Sequence of chain 1.C:
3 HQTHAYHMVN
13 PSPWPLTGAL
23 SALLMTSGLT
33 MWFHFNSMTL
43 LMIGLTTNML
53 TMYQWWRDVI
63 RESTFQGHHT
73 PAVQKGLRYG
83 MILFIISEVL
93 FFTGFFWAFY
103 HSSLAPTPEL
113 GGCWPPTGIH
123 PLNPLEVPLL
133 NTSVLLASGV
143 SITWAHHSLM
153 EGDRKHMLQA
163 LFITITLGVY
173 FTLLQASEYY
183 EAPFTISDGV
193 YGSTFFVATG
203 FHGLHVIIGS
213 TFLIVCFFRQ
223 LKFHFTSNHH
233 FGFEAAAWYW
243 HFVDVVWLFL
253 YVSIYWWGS

A small-molecule ligand and the protein it binds are described below.
Small molecule (SMILES): C[C@H](CCC(=O)O)[C@H]1CC[C@H]2[C@@H]3[C@H](O)C[C@@H]4C[C@H](O)CC[C@]4(C)[C@H]3C[C@H](O)[C@]12C

Binding-site contacts:
Ligand atom C22 contacts residue LEU160 of chain 1.C at 4.2 Å (hydrophobic).
Ligand atom O26 contacts residue ARG156 of chain 1.C at 3.0 Å (salt-bridge).
Ligand atom C18 contacts residue LEU223 of chain 1.C at 3.9 Å (hydrophobic).
Ligand atom O25 contacts residue ARG156 of chain 1.C at 3.4 Å (salt-bridge).
Ligand atom C15 contacts residue LEU160 of chain 1.C at 3.9 Å (hydrophobic).
Ligand atom C23 contacts residue PHE1 of chain 1.J at 4.0 Å (hydrophobic).
Ligand atom O25 contacts residue PHE225 of chain 1.C at 4.4 Å.
Ligand atom C23 contacts residue LEU223 of chain 1.C at 4.3 Å (hydrophobic).
Ligand atom C23 contacts residue ARG156 of chain 1.C at 3.7 Å.
Ligand atom C24 contacts residue ARG156 of chain 1.C at 3.5 Å.
Ligand atom C4 contacts residue PHE164 of chain 1.C at 4.3 Å (hydrophobic).
Ligand atom C19 contacts residue PHE164 of chain 1.C at 4.0 Å (hydrophobic).
Ligand atom C24 contacts residue PHE1 of chain 1.J at 3.8 Å (hydrophobic).
Ligand atom C5 contacts residue PHE164 of chain 1.C at 3.8 Å (hydrophobic).
Ligand atom C7 contacts residue LEU160 of chain 1.C at 4.4 Å (hydrophobic).
Ligand atom C16 contacts residue LEU160 of chain 1.C at 4.1 Å (hydrophobic).
Ligand atom O25 contacts residue PHE1 of chain 1.J at 2.7 Å (h-bond).
Ligand atom C6 contacts residue PHE164 of chain 1.C at 3.3 Å (hydrophobic).
Ligand atom C19 contacts residue PHE219 of chain 1.C at 4.3 Å (hydrophobic).
Ligand atom O7 contacts residue GLN161 of chain 1.C at 4.4 Å.

Sequence of chain 1.J:
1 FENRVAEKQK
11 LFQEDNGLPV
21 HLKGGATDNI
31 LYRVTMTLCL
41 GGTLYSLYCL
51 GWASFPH